Binding-site contacts:
Ligand atom N4 contacts residue MG1 of chain 1.EPC at 4.3 Å.
Ligand atom S15 contacts residue 8AN3 of chain 1.IF at 4.3 Å.
Ligand atom C5 contacts residue C2 of chain 1.IF at 3.5 Å.
Ligand atom C7 contacts residue C2 of chain 1.IF at 3.7 Å.
Ligand atom C10 contacts residue 8AN3 of chain 1.IF at 4.3 Å.
Ligand atom C8 contacts residue 8AN3 of chain 1.IF at 3.5 Å.
Ligand atom S15 contacts residue PRO1 of chain 1.DPC at 3.3 Å (h-bond).
Ligand atom C16 contacts residue PRO1 of chain 1.SKC at 4.0 Å (hydrophobic).
Ligand atom C3 contacts residue C2 of chain 1.IF at 3.4 Å.
Ligand atom O15 contacts residue PRO1 of chain 1.DPC at 3.6 Å.
Ligand atom C16 contacts residue PRO1 of chain 1.DPC at 3.0 Å (hydrophobic).
Ligand atom C3 contacts residue 8AN3 of chain 1.IF at 2.9 Å.
Ligand atom O1 contacts residue 8AN3 of chain 1.IF at 3.9 Å.
Ligand atom N4 contacts residue 8AN3 of chain 1.IF at 2.9 Å (h-bond).
Ligand atom C3 contacts residue MG1 of chain 1.EPC at 3.8 Å.
Ligand atom C7 contacts residue 8AN3 of chain 1.IF at 3.4 Å.
Ligand atom O10 contacts residue 8AN3 of chain 1.IF at 3.6 Å.
Ligand atom C6 contacts residue 8AN3 of chain 1.IF at 2.9 Å.
Ligand atom S17 contacts residue PRO1 of chain 1.SKC at 4.4 Å.
Ligand atom C9 contacts residue 8AN3 of chain 1.IF at 3.8 Å.
Ligand atom O3 contacts residue 8AN3 of chain 1.IF at 2.9 Å (h-bond).
Ligand atom C1 contacts residue 8AN3 of chain 1.IF at 3.2 Å.
Ligand atom O3 contacts residue C2 of chain 1.IF at 3.0 Å (h-bond).
Ligand atom O3 contacts residue MG1 of chain 1.EPC at 3.1 Å.
Ligand atom O15 contacts residue 8AN3 of chain 1.IF at 3.1 Å.
Ligand atom N2 contacts residue 8AN3 of chain 1.IF at 3.5 Å (h-bond).
Ligand atom C5 contacts residue 8AN3 of chain 1.IF at 2.8 Å.
Ligand atom N4 contacts residue C2 of chain 1.IF at 2.6 Å (h-bond).

A small-molecule ligand and the protein it binds are described below.
Small molecule (SMILES): CSC[S@](=O)C[C@H](CO)NC(=O)/C=C/c1c(C)[nH]c(=O)[nH]c1=O